A protein and the small-molecule ligand that binds it are described below.
Small molecule (SMILES): CCN1C(=O)C(C)(C)COc2cc(N(CC(F)(F)F)S(=O)(=O)c3ccc(C)c(C)c3)ccc21

Sequence of chain 1.A:
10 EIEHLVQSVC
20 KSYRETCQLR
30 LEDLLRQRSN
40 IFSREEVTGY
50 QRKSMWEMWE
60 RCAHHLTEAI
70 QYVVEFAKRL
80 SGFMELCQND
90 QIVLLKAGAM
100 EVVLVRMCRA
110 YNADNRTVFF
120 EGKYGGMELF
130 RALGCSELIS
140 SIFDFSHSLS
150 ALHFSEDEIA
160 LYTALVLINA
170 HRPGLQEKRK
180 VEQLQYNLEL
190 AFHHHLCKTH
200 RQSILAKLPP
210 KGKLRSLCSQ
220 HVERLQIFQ

Binding-site contacts:
Ligand atom O3 contacts residue VAL221 of chain 1.A at 3.3 Å.
Ligand atom F3 contacts residue VAL102 of chain 1.A at 3.7 Å.
Ligand atom C5 contacts residue MET106 of chain 1.A at 3.9 Å (hydrophobic).
Ligand atom F1 contacts residue ALA68 of chain 1.A at 3.1 Å.
Ligand atom C13 contacts residue TRP58 of chain 1.A at 3.9 Å (hydrophobic).
Ligand atom C12 contacts residue VAL221 of chain 1.A at 3.6 Å (hydrophobic).
Ligand atom O4 contacts residue PHE119 of chain 1.A at 3.2 Å.
Ligand atom N2 contacts residue VAL221 of chain 1.A at 3.8 Å.
Ligand atom C20 contacts residue PHE129 of chain 1.A at 3.8 Å (hydrophobic).
Ligand atom O2 contacts residue ILE141 of chain 1.A at 3.9 Å.
Ligand atom C10 contacts residue VAL221 of chain 1.A at 3.5 Å (hydrophobic).
Ligand atom O2 contacts residue MET106 of chain 1.A at 3.9 Å.
Ligand atom C2 contacts residue ALA68 of chain 1.A at 3.9 Å (hydrophobic).
Ligand atom C2 contacts residue VAL102 of chain 1.A at 3.9 Å (hydrophobic).
Ligand atom F3 contacts residue MET106 of chain 1.A at 3.4 Å.
Ligand atom S contacts residue PHE119 of chain 1.A at 3.9 Å.
Ligand atom C21 contacts residue PHE129 of chain 1.A at 3.5 Å (hydrophobic).
Ligand atom C4 contacts residue MET106 of chain 1.A at 3.2 Å (hydrophobic).
Ligand atom C13 contacts residue LEU137 of chain 1.A at 3.8 Å (hydrophobic).
Ligand atom C2 contacts residue MET106 of chain 1.A at 3.5 Å (hydrophobic).
Ligand atom C22 contacts residue ILE138 of chain 1.A at 3.8 Å (hydrophobic).
Ligand atom F2 contacts residue MET106 of chain 1.A at 2.8 Å.
Ligand atom O1 contacts residue PHE119 of chain 1.A at 3.4 Å.
Ligand atom O1 contacts residue CYS61 of chain 1.A at 3.4 Å.
Ligand atom C19 contacts residue PHE129 of chain 1.A at 3.6 Å (hydrophobic).
Ligand atom F2 contacts residue VAL102 of chain 1.A at 3.2 Å.
Ligand atom C12 contacts residue TRP58 of chain 1.A at 3.9 Å (hydrophobic).
Ligand atom C8 contacts residue LEU216 of chain 1.A at 3.6 Å (hydrophobic).
Ligand atom C22 contacts residue PHE129 of chain 1.A at 3.7 Å (hydrophobic).
Ligand atom C6 contacts residue MET106 of chain 1.A at 3.8 Å (hydrophobic).
Ligand atom O1 contacts residue HIS64 of chain 1.A at 3.7 Å.
Ligand atom C15 contacts residue LEU65 of chain 1.A at 3.8 Å (hydrophobic).
Ligand atom C23 contacts residue PHE129 of chain 1.A at 3.7 Å (hydrophobic).
Ligand atom F2 contacts residue LEU65 of chain 1.A at 3.9 Å.
Ligand atom C20 contacts residue PHE142 of chain 1.A at 3.5 Å (hydrophobic).
Ligand atom F1 contacts residue LEU65 of chain 1.A at 3.0 Å.
Ligand atom C15 contacts residue CYS61 of chain 1.A at 3.5 Å (hydrophobic).
Ligand atom C9 contacts residue LEU65 of chain 1.A at 3.9 Å (hydrophobic).
Ligand atom F1 contacts residue HIS64 of chain 1.A at 3.0 Å.
Ligand atom F3 contacts residue ALA68 of chain 1.A at 3.7 Å.